Sequence of chain 1.F:
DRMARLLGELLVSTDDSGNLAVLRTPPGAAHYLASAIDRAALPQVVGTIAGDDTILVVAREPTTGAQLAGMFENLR

Sequence of chain 1.D:
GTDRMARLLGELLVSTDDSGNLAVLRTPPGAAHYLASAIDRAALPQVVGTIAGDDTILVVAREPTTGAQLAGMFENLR

Binding-site contacts:
Ligand atom C contacts residue ILE52 of chain 1.D at 3.9 Å (hydrophobic).
Ligand atom NH1 contacts residue HIS34 of chain 1.D at 3.9 Å.
Ligand atom O contacts residue GLY54 of chain 1.F at 3.7 Å.
Ligand atom CA contacts residue ASP41 of chain 1.D at 3.6 Å.
Ligand atom O contacts residue ASP55 of chain 1.F at 2.8 Å (salt-bridge).
Ligand atom CD contacts residue HIS34 of chain 1.D at 3.5 Å.
Ligand atom O contacts residue THR51 of chain 1.D at 4.2 Å.
Ligand atom CB contacts residue THR51 of chain 1.D at 3.9 Å.
Ligand atom N contacts residue THR57 of chain 1.F at 3.0 Å (h-bond).
Ligand atom CG contacts residue ASP41 of chain 1.D at 3.8 Å.
Ligand atom N contacts residue ASP56 of chain 1.F at 2.9 Å (salt-bridge).
Ligand atom O contacts residue ASP56 of chain 1.F at 3.0 Å (salt-bridge).
Ligand atom NH1 contacts residue ASP55 of chain 1.F at 3.5 Å.
Ligand atom OXT contacts residue ASP55 of chain 1.F at 3.3 Å (salt-bridge).
Ligand atom C contacts residue GLY54 of chain 1.F at 4.0 Å.
Ligand atom CG contacts residue ASP55 of chain 1.F at 4.2 Å.
Ligand atom NH2 contacts residue ASP55 of chain 1.F at 3.4 Å (salt-bridge).
Ligand atom C contacts residue THR57 of chain 1.F at 4.2 Å.
Ligand atom C contacts residue ALA53 of chain 1.D at 3.9 Å (hydrophobic).
Ligand atom CD contacts residue SER38 of chain 1.D at 3.8 Å.
Ligand atom CA contacts residue ASP56 of chain 1.F at 4.0 Å.
Ligand atom CA contacts residue THR57 of chain 1.F at 4.2 Å.
Ligand atom O contacts residue THR57 of chain 1.F at 3.2 Å (h-bond).
Ligand atom OXT contacts residue ALA53 of chain 1.D at 3.0 Å (h-bond).
Ligand atom CB contacts residue ASP41 of chain 1.D at 3.4 Å.
Ligand atom OXT contacts residue ILE52 of chain 1.D at 3.7 Å.
Ligand atom N contacts residue THR51 of chain 1.D at 3.0 Å (h-bond).
Ligand atom CA contacts residue ALA53 of chain 1.D at 4.1 Å (hydrophobic).
Ligand atom CA contacts residue ILE52 of chain 1.D at 4.0 Å (hydrophobic).
Ligand atom CB contacts residue ALA37 of chain 1.D at 3.6 Å (hydrophobic).
Ligand atom C contacts residue THR51 of chain 1.D at 3.8 Å.
Ligand atom NE contacts residue SER38 of chain 1.D at 3.9 Å.
Ligand atom CZ contacts residue ASP55 of chain 1.F at 3.7 Å.
Ligand atom CA contacts residue THR51 of chain 1.D at 3.3 Å.
Ligand atom NE contacts residue HIS34 of chain 1.D at 4.3 Å.
Ligand atom C contacts residue ASP56 of chain 1.F at 4.0 Å.
Ligand atom N contacts residue ASP41 of chain 1.D at 2.8 Å (salt-bridge).
Ligand atom C contacts residue ASP55 of chain 1.F at 3.4 Å.
Ligand atom OXT contacts residue GLY54 of chain 1.F at 3.3 Å.
Ligand atom CG contacts residue ASP56 of chain 1.F at 4.0 Å.

The protein below binds the small molecule below.
Small molecule (SMILES): NC(=[NH2+])NCCC[C@H](N)C(=O)O